This small molecule binds to this protein.
Small molecule (SMILES): CC(=O)N[C@@H]1[C@@H](O)[C@H](O)[C@@H](CO)O[C@H]1O

Sequence of chain 1.A:
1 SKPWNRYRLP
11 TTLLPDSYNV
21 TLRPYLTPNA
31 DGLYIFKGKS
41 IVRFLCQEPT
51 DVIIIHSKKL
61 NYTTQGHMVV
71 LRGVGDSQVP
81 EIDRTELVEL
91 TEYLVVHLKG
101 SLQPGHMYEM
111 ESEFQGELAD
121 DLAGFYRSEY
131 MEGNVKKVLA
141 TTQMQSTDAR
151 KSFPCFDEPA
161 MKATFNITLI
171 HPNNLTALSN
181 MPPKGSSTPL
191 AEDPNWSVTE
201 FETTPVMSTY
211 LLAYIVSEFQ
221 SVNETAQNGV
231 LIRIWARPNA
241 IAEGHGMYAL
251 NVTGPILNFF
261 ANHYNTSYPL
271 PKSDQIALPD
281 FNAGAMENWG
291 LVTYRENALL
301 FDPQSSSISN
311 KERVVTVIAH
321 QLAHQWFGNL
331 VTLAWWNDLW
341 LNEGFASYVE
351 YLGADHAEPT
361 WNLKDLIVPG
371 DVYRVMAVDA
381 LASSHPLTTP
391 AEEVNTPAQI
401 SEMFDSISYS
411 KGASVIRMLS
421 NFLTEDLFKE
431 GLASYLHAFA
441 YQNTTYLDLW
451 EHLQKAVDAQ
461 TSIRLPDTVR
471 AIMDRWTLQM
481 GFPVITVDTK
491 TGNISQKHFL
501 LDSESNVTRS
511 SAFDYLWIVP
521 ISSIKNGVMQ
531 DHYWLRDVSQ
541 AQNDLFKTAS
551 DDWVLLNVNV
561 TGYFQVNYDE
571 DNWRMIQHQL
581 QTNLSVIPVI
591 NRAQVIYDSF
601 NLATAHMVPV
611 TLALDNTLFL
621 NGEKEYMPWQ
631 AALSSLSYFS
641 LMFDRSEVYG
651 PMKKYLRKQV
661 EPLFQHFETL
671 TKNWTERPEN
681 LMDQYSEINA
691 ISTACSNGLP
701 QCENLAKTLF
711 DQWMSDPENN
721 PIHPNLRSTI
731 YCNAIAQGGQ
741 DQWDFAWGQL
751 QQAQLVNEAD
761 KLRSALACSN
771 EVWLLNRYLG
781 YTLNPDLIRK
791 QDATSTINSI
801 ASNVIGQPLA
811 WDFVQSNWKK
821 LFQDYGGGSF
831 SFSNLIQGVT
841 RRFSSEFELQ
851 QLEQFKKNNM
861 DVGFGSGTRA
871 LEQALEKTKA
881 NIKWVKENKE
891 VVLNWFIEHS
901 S

Binding-site contacts:
Ligand atom C7 contacts residue ASN583 of chain 1.A at 3.3 Å.
Ligand atom O5 contacts residue SER585 of chain 1.A at 3.8 Å.
Ligand atom C2 contacts residue ASN583 of chain 1.A at 2.6 Å.
Ligand atom C4 contacts residue ASN583 of chain 1.A at 4.3 Å.
Ligand atom C1 contacts residue VAL586 of chain 1.A at 4.3 Å (hydrophobic).
Ligand atom C1 contacts residue SER585 of chain 1.A at 3.8 Å.
Ligand atom O5 contacts residue VAL586 of chain 1.A at 3.5 Å.
Ligand atom C3 contacts residue ASN583 of chain 1.A at 3.9 Å.
Ligand atom C1 contacts residue ASN583 of chain 1.A at 1.4 Å.
Ligand atom C6 contacts residue VAL586 of chain 1.A at 4.0 Å (hydrophobic).
Ligand atom O5 contacts residue ASN583 of chain 1.A at 2.4 Å (h-bond).
Ligand atom C5 contacts residue VAL586 of chain 1.A at 4.3 Å (hydrophobic).
Ligand atom C5 contacts residue SER585 of chain 1.A at 3.9 Å.
Ligand atom N2 contacts residue ASN583 of chain 1.A at 3.0 Å (h-bond).
Ligand atom C5 contacts residue ASN583 of chain 1.A at 3.7 Å.
Ligand atom O6 contacts residue VAL586 of chain 1.A at 4.0 Å.
Ligand atom O7 contacts residue ASN583 of chain 1.A at 3.2 Å (h-bond).